Sequence of chain 1.A:
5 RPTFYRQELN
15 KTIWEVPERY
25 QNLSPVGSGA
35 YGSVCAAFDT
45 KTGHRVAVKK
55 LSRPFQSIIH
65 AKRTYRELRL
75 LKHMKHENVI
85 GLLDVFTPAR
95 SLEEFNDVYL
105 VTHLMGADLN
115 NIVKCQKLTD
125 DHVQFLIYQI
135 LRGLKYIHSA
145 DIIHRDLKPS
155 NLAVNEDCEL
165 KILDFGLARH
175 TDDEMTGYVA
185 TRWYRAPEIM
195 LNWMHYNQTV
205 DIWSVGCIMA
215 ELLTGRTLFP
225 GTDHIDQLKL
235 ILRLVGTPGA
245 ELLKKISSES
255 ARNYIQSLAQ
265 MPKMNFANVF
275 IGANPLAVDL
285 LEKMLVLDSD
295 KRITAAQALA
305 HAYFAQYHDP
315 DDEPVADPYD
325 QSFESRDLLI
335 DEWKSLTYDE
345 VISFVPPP

A protein and the small-molecule ligand that binds it are described below.
Small molecule (SMILES): Cc1noc2c1[C@@H](O)[C@@]13CNC[C@@H]1C[C@@H]2N3C

Binding-site contacts:
Ligand atom N3 contacts residue ILE116 of chain 1.A at 4.3 Å.
Ligand atom C4 contacts residue ILE116 of chain 1.A at 4.2 Å (hydrophobic).
Ligand atom N3 contacts residue GLN120 of chain 1.A at 4.0 Å.
Ligand atom C10 contacts residue GLN120 of chain 1.A at 3.5 Å.
Ligand atom C2 contacts residue GLN120 of chain 1.A at 3.5 Å.
Ligand atom O1 contacts residue ASN159 of chain 1.A at 3.5 Å (h-bond).
Ligand atom C4 contacts residue LEU122 of chain 1.A at 4.4 Å (hydrophobic).
Ligand atom C5 contacts residue LEU122 of chain 1.A at 3.9 Å (hydrophobic).
Ligand atom C3 contacts residue GLN120 of chain 1.A at 3.8 Å.
Ligand atom O1 contacts residue CYS162 of chain 1.A at 4.1 Å.
Ligand atom C11 contacts residue ILE116 of chain 1.A at 4.2 Å (hydrophobic).
Ligand atom C5 contacts residue ILE116 of chain 1.A at 4.2 Å (hydrophobic).
Ligand atom C8 contacts residue GLU160 of chain 1.A at 4.3 Å.
Ligand atom C5 contacts residue CYS162 of chain 1.A at 3.7 Å (hydrophobic).
Ligand atom C1 contacts residue HIS126 of chain 1.A at 4.0 Å.
Ligand atom O1 contacts residue VAL158 of chain 1.A at 3.7 Å.
Ligand atom O2 contacts residue GLN120 of chain 1.A at 2.9 Å (h-bond).
Ligand atom N2 contacts residue CYS162 of chain 1.A at 2.8 Å (h-bond).
Ligand atom C8 contacts residue ASN159 of chain 1.A at 4.1 Å.
Ligand atom C5 contacts residue HIS126 of chain 1.A at 4.0 Å.
Ligand atom N2 contacts residue HIS126 of chain 1.A at 3.6 Å.
Ligand atom C3 contacts residue LEU122 of chain 1.A at 4.0 Å (hydrophobic).
Ligand atom C9 contacts residue ILE116 of chain 1.A at 4.5 Å (hydrophobic).
Ligand atom C12 contacts residue ALA111 of chain 1.A at 4.2 Å (hydrophobic).
Ligand atom C6 contacts residue CYS162 of chain 1.A at 3.2 Å (hydrophobic).